Binding-site contacts:
Ligand atom O1 contacts residue GLU166 of chain 1.A at 3.1 Å (salt-bridge).
Ligand atom CB1 contacts residue TYR157 of chain 1.A at 3.5 Å (hydrophobic).
Ligand atom CB2 contacts residue GLU143 of chain 1.A at 3.4 Å.
Ligand atom N2 contacts residue ALA113 of chain 1.A at 3.1 Å (h-bond).
Ligand atom CZ2 contacts residue VAL139 of chain 1.A at 3.5 Å (hydrophobic).
Ligand atom SG contacts residue HIS146 of chain 1.A at 3.4 Å (h-bond).
Ligand atom CE4 contacts residue LEU202 of chain 1.A at 3.6 Å (hydrophobic).
Ligand atom O3 contacts residue ASN112 of chain 1.A at 3.1 Å (h-bond).
Ligand atom O1 contacts residue HIS142 of chain 1.A at 3.2 Å (h-bond).
Ligand atom CD4 contacts residue LEU202 of chain 1.A at 3.6 Å (hydrophobic).
Ligand atom O2 contacts residue HIS231 of chain 1.A at 3.7 Å.
Ligand atom CD6 contacts residue ASN111 of chain 1.A at 3.2 Å.
Ligand atom C1 contacts residue HIS231 of chain 1.A at 3.5 Å.
Ligand atom CE3 contacts residue ILE188 of chain 1.A at 3.4 Å (hydrophobic).
Ligand atom C1 contacts residue ZN1 of chain 1.B at 3.0 Å.
Ligand atom O3 contacts residue HIS231 of chain 1.A at 3.6 Å.
Ligand atom CE4 contacts residue VAL139 of chain 1.A at 3.7 Å (hydrophobic).
Ligand atom O2 contacts residue ARG203 of chain 1.A at 2.7 Å (salt-bridge).
Ligand atom CE5 contacts residue LEU202 of chain 1.A at 3.6 Å (hydrophobic).
Ligand atom SG contacts residue GLU143 of chain 1.A at 3.1 Å (salt-bridge).
Ligand atom N2 contacts residue GLU143 of chain 1.A at 3.2 Å (salt-bridge).
Ligand atom CE2 contacts residue PHE114 of chain 1.A at 3.6 Å (hydrophobic).
Ligand atom CZ2 contacts residue GLY189 of chain 1.A at 3.4 Å.
Ligand atom CB1 contacts residue HIS231 of chain 1.A at 3.7 Å.
Ligand atom CD5 contacts residue LEU202 of chain 1.A at 3.5 Å (hydrophobic).
Ligand atom CA2 contacts residue GLU143 of chain 1.A at 3.7 Å.
Ligand atom CE3 contacts residue VAL139 of chain 1.A at 3.7 Å (hydrophobic).
Ligand atom N2 contacts residue ASN112 of chain 1.A at 3.2 Å (h-bond).
Ligand atom SG contacts residue ZN1 of chain 1.B at 2.4 Å.
Ligand atom OXT contacts residue HIS231 of chain 1.A at 3.6 Å.
Ligand atom C1 contacts residue ALA113 of chain 1.A at 3.7 Å (hydrophobic).
Ligand atom O1 contacts residue HIS231 of chain 1.A at 2.7 Å (h-bond).
Ligand atom CB3 contacts residue ASN112 of chain 1.A at 3.5 Å.
Ligand atom O2 contacts residue LEU202 of chain 1.A at 3.4 Å.
Ligand atom N3 contacts residue ASN112 of chain 1.A at 3.0 Å (h-bond).
Ligand atom CD2 contacts residue PHE114 of chain 1.A at 3.6 Å (hydrophobic).
Ligand atom CZ2 contacts residue ILE188 of chain 1.A at 3.4 Å (hydrophobic).
Ligand atom CA1 contacts residue ALA113 of chain 1.A at 3.2 Å (hydrophobic).
Ligand atom CA1 contacts residue ZN1 of chain 1.B at 3.4 Å.
Ligand atom O1 contacts residue ZN1 of chain 1.B at 2.4 Å.

A protein and the small-molecule ligand that binds it are described below.
Small molecule (SMILES): O=C(O)[C@H](Cc1ccc(O)cc1)NC(=O)[C@H](Cc1ccccc1)NC(=O)[C@@H](S)Cc1ccccc1

Sequence of chain 1.A:
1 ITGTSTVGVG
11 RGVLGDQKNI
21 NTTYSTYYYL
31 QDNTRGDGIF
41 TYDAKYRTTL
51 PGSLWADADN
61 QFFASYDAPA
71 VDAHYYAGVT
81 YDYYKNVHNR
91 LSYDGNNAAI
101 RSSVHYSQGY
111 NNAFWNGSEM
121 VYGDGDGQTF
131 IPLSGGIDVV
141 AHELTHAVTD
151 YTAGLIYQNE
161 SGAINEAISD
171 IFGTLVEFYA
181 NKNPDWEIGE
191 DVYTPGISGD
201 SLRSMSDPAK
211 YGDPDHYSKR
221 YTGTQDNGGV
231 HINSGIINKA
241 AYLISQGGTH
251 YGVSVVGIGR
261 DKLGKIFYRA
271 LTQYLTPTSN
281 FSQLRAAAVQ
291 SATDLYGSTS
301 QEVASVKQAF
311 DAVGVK